This small molecule binds to this protein.
Small molecule (SMILES): CN1C[C@H](Nc2cnn(C)c(=O)c2Br)C[C@H](c2ccccc2)C1

Binding-site contacts:
Ligand atom C09 contacts residue TYR89 of chain 1.A at 4.0 Å (hydrophobic).
Ligand atom C22 contacts residue TRP26 of chain 1.A at 4.0 Å (hydrophobic).
Ligand atom C24 contacts residue TRP26 of chain 1.A at 3.8 Å (hydrophobic).
Ligand atom C43 contacts residue VAL32 of chain 1.A at 3.7 Å (hydrophobic).
Ligand atom C41 contacts residue TYR89 of chain 1.A at 3.8 Å (hydrophobic).
Ligand atom N30 contacts residue TYR89 of chain 1.A at 3.8 Å.
Ligand atom C37 contacts residue ALA37 of chain 1.A at 3.9 Å (hydrophobic).
Ligand atom C11 contacts residue PRO27 of chain 1.A at 3.7 Å (hydrophobic).
Ligand atom C11 contacts residue TYR89 of chain 1.A at 4.0 Å (hydrophobic).
Ligand atom C26 contacts residue TRP26 of chain 1.A at 3.5 Å (hydrophobic).
Ligand atom C32 contacts residue TYR89 of chain 1.A at 3.6 Å (hydrophobic).
Ligand atom C20 contacts residue TRP26 of chain 1.A at 4.0 Å (hydrophobic).
Ligand atom N36 contacts residue TYR89 of chain 1.A at 3.8 Å.
Ligand atom N05 contacts residue GLU36 of chain 1.A at 2.7 Å (salt-bridge).
Ligand atom C33 contacts residue TYR89 of chain 1.A at 3.6 Å (hydrophobic).
Ligand atom N35 contacts residue VAL32 of chain 1.A at 3.7 Å.
Ligand atom N35 contacts residue TYR89 of chain 1.A at 3.7 Å.
Ligand atom C09 contacts residue GLU36 of chain 1.A at 3.6 Å.
Ligand atom BR contacts residue PHE28 of chain 1.A at 3.5 Å.
Ligand atom C33 contacts residue GLU36 of chain 1.A at 3.5 Å.
Ligand atom BR contacts residue PRO27 of chain 1.A at 3.4 Å.
Ligand atom C14 contacts residue GLU36 of chain 1.A at 3.4 Å.
Ligand atom C01 contacts residue PRO31 of chain 1.A at 3.2 Å (hydrophobic).
Ligand atom C43 contacts residue TYR89 of chain 1.A at 3.8 Å (hydrophobic).
Ligand atom C01 contacts residue GLU30 of chain 1.A at 3.9 Å.
Ligand atom C41 contacts residue VAL32 of chain 1.A at 3.7 Å (hydrophobic).
Ligand atom N30 contacts residue PRO27 of chain 1.A at 3.0 Å (h-bond).
Ligand atom C19 contacts residue TRP26 of chain 1.A at 3.9 Å (hydrophobic).
Ligand atom C06 contacts residue PRO27 of chain 1.A at 3.6 Å (hydrophobic).
Ligand atom O42 contacts residue ASN83 of chain 1.A at 2.8 Å (h-bond).
Ligand atom C41 contacts residue ASN83 of chain 1.A at 3.7 Å.
Ligand atom C09 contacts residue PRO27 of chain 1.A at 3.6 Å (hydrophobic).
Ligand atom C37 contacts residue TYR82 of chain 1.A at 3.5 Å (hydrophobic).
Ligand atom C37 contacts residue ASN83 of chain 1.A at 3.5 Å.
Ligand atom C16 contacts residue GLU36 of chain 1.A at 3.3 Å.
Ligand atom C32 contacts residue VAL32 of chain 1.A at 3.9 Å (hydrophobic).
Ligand atom C06 contacts residue GLU36 of chain 1.A at 3.3 Å.
Ligand atom N36 contacts residue VAL32 of chain 1.A at 3.9 Å.
Ligand atom C28 contacts residue TRP26 of chain 1.A at 3.6 Å (hydrophobic).
Ligand atom C01 contacts residue GLU36 of chain 1.A at 3.6 Å.

Sequence of chain 1.A:
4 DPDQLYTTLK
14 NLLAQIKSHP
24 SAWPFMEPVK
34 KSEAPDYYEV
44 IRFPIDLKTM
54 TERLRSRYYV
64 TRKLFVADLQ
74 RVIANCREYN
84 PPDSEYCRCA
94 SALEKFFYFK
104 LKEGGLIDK